Binding-site contacts:
Ligand atom C3 contacts residue ASN278 of chain 1.C at 3.9 Å.
Ligand atom C2 contacts residue ASN278 of chain 1.C at 2.6 Å.
Ligand atom O5 contacts residue ASN278 of chain 1.C at 2.5 Å (h-bond).
Ligand atom C4 contacts residue ASN278 of chain 1.C at 4.4 Å.
Ligand atom C5 contacts residue THR280 of chain 1.C at 4.4 Å.
Ligand atom C5 contacts residue ASN278 of chain 1.C at 3.8 Å.
Ligand atom C7 contacts residue ASN278 of chain 1.C at 3.3 Å.
Ligand atom C1 contacts residue ASN281 of chain 1.C at 4.0 Å.
Ligand atom C1 contacts residue THR280 of chain 1.C at 4.2 Å.
Ligand atom C8 contacts residue ASN278 of chain 1.C at 3.7 Å.
Ligand atom C6 contacts residue ASN281 of chain 1.C at 4.5 Å.
Ligand atom C1 contacts residue ASN278 of chain 1.C at 1.5 Å.
Ligand atom O7 contacts residue ASN278 of chain 1.C at 3.3 Å (h-bond).
Ligand atom N2 contacts residue ASN278 of chain 1.C at 3.0 Å (h-bond).
Ligand atom O5 contacts residue ASN281 of chain 1.C at 3.7 Å.
Ligand atom O6 contacts residue ASN281 of chain 1.C at 4.4 Å.

A protein and the small-molecule ligand that binds it are described below.
Small molecule (SMILES): CC(=O)N[C@@H]1[C@@H](O)[C@H](O)[C@@H](CO)O[C@H]1O

Sequence of chain 1.C:
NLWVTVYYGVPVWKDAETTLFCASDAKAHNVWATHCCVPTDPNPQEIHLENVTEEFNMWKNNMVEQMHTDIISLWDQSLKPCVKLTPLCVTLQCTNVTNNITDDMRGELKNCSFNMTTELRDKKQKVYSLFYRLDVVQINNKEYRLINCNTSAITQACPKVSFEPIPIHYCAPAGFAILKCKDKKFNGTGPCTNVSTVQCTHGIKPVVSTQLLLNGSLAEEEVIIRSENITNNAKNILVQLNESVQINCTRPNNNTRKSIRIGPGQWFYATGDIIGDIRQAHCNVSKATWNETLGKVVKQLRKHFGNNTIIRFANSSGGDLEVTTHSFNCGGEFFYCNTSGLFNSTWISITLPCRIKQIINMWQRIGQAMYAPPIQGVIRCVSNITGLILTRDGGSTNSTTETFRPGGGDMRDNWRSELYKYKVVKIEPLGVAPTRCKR